This protein binds this small molecule.
Small molecule (SMILES): Nc1nc2[nH]cc(CN[C@H]3C=C[C@H](O)[C@@H]3O)c2c(=O)[nH]1

Binding-site contacts:
Ligand atom N4 contacts residue ILE201 of chain 1.A at 4.1 Å.
Ligand atom C11 contacts residue MET260 of chain 1.A at 4.0 Å (hydrophobic).
Ligand atom O3 contacts residue GLN203 of chain 1.A at 3.3 Å (h-bond).
Ligand atom O3 contacts residue VAL158 of chain 1.A at 3.8 Å.
Ligand atom N1 contacts residue MET260 of chain 1.A at 3.1 Å (h-bond).
Ligand atom C11 contacts residue VAL158 of chain 1.A at 3.8 Å (hydrophobic).
Ligand atom N2 contacts residue PHE106 of chain 1.A at 3.6 Å.
Ligand atom N4 contacts residue ASP156 of chain 1.A at 2.7 Å (salt-bridge).
Ligand atom C7 contacts residue MET260 of chain 1.A at 3.9 Å (hydrophobic).
Ligand atom N5 contacts residue GLY105 of chain 1.A at 4.1 Å.
Ligand atom N3 contacts residue PHE106 of chain 1.A at 3.6 Å.
Ligand atom N5 contacts residue SER103 of chain 1.A at 2.9 Å (h-bond).
Ligand atom N3 contacts residue MET260 of chain 1.A at 3.5 Å.
Ligand atom C11 contacts residue ASP156 of chain 1.A at 3.7 Å.
Ligand atom C12 contacts residue PHE106 of chain 1.A at 4.2 Å (hydrophobic).
Ligand atom N2 contacts residue MET260 of chain 1.A at 4.1 Å.
Ligand atom C8 contacts residue MET260 of chain 1.A at 3.9 Å (hydrophobic).
Ligand atom C10 contacts residue MET260 of chain 1.A at 3.7 Å (hydrophobic).
Ligand atom C6 contacts residue MET260 of chain 1.A at 3.9 Å (hydrophobic).
Ligand atom N4 contacts residue MET260 of chain 1.A at 4.0 Å.
Ligand atom N5 contacts residue PHE106 of chain 1.A at 4.1 Å.
Ligand atom C12 contacts residue ASP156 of chain 1.A at 3.5 Å.
Ligand atom C6 contacts residue GLY230 of chain 1.A at 3.7 Å.
Ligand atom C11 contacts residue GLY230 of chain 1.A at 4.0 Å.
Ligand atom C9 contacts residue PHE106 of chain 1.A at 4.0 Å (hydrophobic).
Ligand atom C11 contacts residue GLN203 of chain 1.A at 4.2 Å.
Ligand atom O3 contacts residue ASP156 of chain 1.A at 3.7 Å.
Ligand atom C12 contacts residue ILE201 of chain 1.A at 4.1 Å (hydrophobic).
Ligand atom C8 contacts residue PHE106 of chain 1.A at 4.1 Å (hydrophobic).
Ligand atom N1 contacts residue LEU231 of chain 1.A at 2.8 Å (h-bond).
Ligand atom N4 contacts residue VAL158 of chain 1.A at 3.6 Å.
Ligand atom N5 contacts residue ILE201 of chain 1.A at 3.6 Å.
Ligand atom N5 contacts residue ASP156 of chain 1.A at 2.6 Å (salt-bridge).
Ligand atom O3 contacts residue GLY230 of chain 1.A at 2.9 Å (h-bond).
Ligand atom C12 contacts residue MET260 of chain 1.A at 3.9 Å (hydrophobic).
Ligand atom O3 contacts residue GLY229 of chain 1.A at 3.4 Å.
Ligand atom C10 contacts residue PHE106 of chain 1.A at 3.5 Å (hydrophobic).
Ligand atom N4 contacts residue GLN203 of chain 1.A at 4.1 Å.
Ligand atom C9 contacts residue MET260 of chain 1.A at 4.0 Å (hydrophobic).
Ligand atom C6 contacts residue LEU231 of chain 1.A at 3.4 Å (hydrophobic).

Sequence of chain 1.A:
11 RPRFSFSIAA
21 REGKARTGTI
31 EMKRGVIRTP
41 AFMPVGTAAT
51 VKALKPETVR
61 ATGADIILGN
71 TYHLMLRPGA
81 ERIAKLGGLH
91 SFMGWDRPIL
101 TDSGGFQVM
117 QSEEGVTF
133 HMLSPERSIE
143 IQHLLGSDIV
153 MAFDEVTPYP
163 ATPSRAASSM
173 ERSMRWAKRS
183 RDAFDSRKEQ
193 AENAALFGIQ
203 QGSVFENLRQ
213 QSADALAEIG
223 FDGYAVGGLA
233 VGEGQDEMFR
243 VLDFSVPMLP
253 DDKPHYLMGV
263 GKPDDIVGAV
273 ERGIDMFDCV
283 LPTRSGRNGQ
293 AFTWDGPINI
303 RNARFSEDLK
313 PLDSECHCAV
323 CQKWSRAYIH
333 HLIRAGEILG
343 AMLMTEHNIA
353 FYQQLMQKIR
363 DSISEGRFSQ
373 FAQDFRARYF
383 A